Sequence of chain 1.A:
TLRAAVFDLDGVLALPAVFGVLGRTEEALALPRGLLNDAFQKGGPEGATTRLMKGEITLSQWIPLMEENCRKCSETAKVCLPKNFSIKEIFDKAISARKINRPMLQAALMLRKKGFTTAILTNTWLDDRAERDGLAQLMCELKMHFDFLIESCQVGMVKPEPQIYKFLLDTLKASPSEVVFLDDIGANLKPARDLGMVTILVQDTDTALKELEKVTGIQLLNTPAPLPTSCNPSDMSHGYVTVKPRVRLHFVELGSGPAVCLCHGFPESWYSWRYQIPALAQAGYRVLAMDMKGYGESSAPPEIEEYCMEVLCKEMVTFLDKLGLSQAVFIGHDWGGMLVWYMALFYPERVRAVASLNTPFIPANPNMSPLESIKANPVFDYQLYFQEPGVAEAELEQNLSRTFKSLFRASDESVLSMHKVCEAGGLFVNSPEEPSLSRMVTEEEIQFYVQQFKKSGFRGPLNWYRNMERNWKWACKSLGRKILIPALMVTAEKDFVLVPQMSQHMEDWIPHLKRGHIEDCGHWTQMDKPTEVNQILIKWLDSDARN

Binding-site contacts:
Ligand atom C2 contacts residue VAL499 of chain 1.A at 4.2 Å (hydrophobic).
Ligand atom C9 contacts residue HIS525 of chain 1.A at 3.5 Å.
Ligand atom C2 contacts residue TYR384 of chain 1.A at 3.9 Å (hydrophobic).
Ligand atom C1 contacts residue TYR467 of chain 1.A at 4.4 Å (hydrophobic).
Ligand atom CL7 contacts residue LEU409 of chain 1.A at 4.2 Å.
Ligand atom C5 contacts residue LEU409 of chain 1.A at 4.5 Å (hydrophobic).
Ligand atom O10 contacts residue TRP526 of chain 1.A at 4.4 Å.
Ligand atom C6 contacts residue TRP526 of chain 1.A at 4.3 Å (hydrophobic).
Ligand atom C4 contacts residue HIS525 of chain 1.A at 3.9 Å.
Ligand atom N8 contacts residue MET420 of chain 1.A at 3.5 Å.
Ligand atom C3 contacts residue VAL499 of chain 1.A at 4.0 Å (hydrophobic).
Ligand atom O10 contacts residue HIS525 of chain 1.A at 3.9 Å.
Ligand atom O12 contacts residue ASP497 of chain 1.A at 3.7 Å.
Ligand atom N8 contacts residue TRP526 of chain 1.A at 3.9 Å.
Ligand atom C1 contacts residue MET420 of chain 1.A at 4.4 Å (hydrophobic).
Ligand atom O10 contacts residue MET420 of chain 1.A at 3.9 Å.
Ligand atom C4 contacts residue MET420 of chain 1.A at 3.5 Å (hydrophobic).
Ligand atom C1 contacts residue TYR384 of chain 1.A at 3.8 Å (hydrophobic).
Ligand atom C6 contacts residue MET420 of chain 1.A at 4.1 Å (hydrophobic).
Ligand atom C9 contacts residue TRP526 of chain 1.A at 4.5 Å (hydrophobic).
Ligand atom O12 contacts residue VAL499 of chain 1.A at 3.3 Å.
Ligand atom O12 contacts residue HIS525 of chain 1.A at 3.4 Å (h-bond).
Ligand atom C3 contacts residue HIS525 of chain 1.A at 3.6 Å.
Ligand atom CL7 contacts residue TRP526 of chain 1.A at 4.5 Å.
Ligand atom C11 contacts residue VAL499 of chain 1.A at 4.0 Å (hydrophobic).
Ligand atom O12 contacts residue MET420 of chain 1.A at 4.3 Å.
Ligand atom C5 contacts residue MET420 of chain 1.A at 3.7 Å (hydrophobic).
Ligand atom N8 contacts residue HIS525 of chain 1.A at 4.0 Å.
Ligand atom C1 contacts residue HIS525 of chain 1.A at 4.2 Å.
Ligand atom C11 contacts residue HIS525 of chain 1.A at 3.0 Å.
Ligand atom C5 contacts residue HIS525 of chain 1.A at 4.4 Å.
Ligand atom CL7 contacts residue PHE268 of chain 1.A at 3.7 Å.
Ligand atom C11 contacts residue ASP497 of chain 1.A at 3.6 Å.
Ligand atom C11 contacts residue MET420 of chain 1.A at 4.4 Å (hydrophobic).
Ligand atom C2 contacts residue HIS525 of chain 1.A at 3.8 Å.
Ligand atom C9 contacts residue MET420 of chain 1.A at 3.6 Å (hydrophobic).
Ligand atom C3 contacts residue MET420 of chain 1.A at 3.8 Å (hydrophobic).
Ligand atom C2 contacts residue MET420 of chain 1.A at 4.2 Å (hydrophobic).
Ligand atom C5 contacts residue TRP526 of chain 1.A at 3.6 Å (hydrophobic).
Ligand atom C4 contacts residue TRP526 of chain 1.A at 4.0 Å (hydrophobic).

A small-molecule ligand and the protein it binds are described below.
Small molecule (SMILES): O=C1COc2ccc(Cl)cc2N1